This small molecule binds to this protein.
Small molecule (SMILES): O=S1(=O)NCN(C2CC2)c2ccc(F)cc21

Binding-site contacts:
Ligand atom CAH contacts residue PHE533 of chain 1.C at 3.2 Å (hydrophobic).
Ligand atom CAN contacts residue SER761 of chain 1.B at 4.1 Å.
Ligand atom CAG contacts residue SER761 of chain 1.B at 3.7 Å.
Ligand atom CAF contacts residue LYS762 of chain 1.B at 3.7 Å.
Ligand atom FAC contacts residue MET534 of chain 1.B at 4.1 Å.
Ligand atom OAB contacts residue PRO532 of chain 1.B at 4.0 Å.
Ligand atom NAO contacts residue PRO532 of chain 1.C at 3.3 Å (h-bond).
Ligand atom OAB contacts residue LYS531 of chain 1.C at 3.4 Å.
Ligand atom FAC contacts residue 2J91 of chain 1.VA at 3.7 Å.
Ligand atom NAO contacts residue SER761 of chain 1.B at 4.0 Å.
Ligand atom CAN contacts residue GLN786 of chain 1.C at 4.0 Å.
Ligand atom CAH contacts residue GLN786 of chain 1.C at 4.0 Å.
Ligand atom NAJ contacts residue LEU783 of chain 1.C at 3.5 Å.
Ligand atom CAI contacts residue GLN786 of chain 1.C at 3.7 Å.
Ligand atom CAD contacts residue 2J91 of chain 1.VA at 3.8 Å.
Ligand atom CAD contacts residue LYS762 of chain 1.B at 4.1 Å.
Ligand atom CAD contacts residue SER761 of chain 1.B at 4.0 Å.
Ligand atom CAK contacts residue LYS762 of chain 1.B at 3.7 Å.
Ligand atom OAB contacts residue PRO532 of chain 1.C at 4.0 Å.
Ligand atom CAM contacts residue LYS762 of chain 1.B at 4.1 Å.
Ligand atom OAA contacts residue LEU783 of chain 1.C at 3.3 Å.
Ligand atom FAC contacts residue LYS762 of chain 1.B at 3.8 Å.
Ligand atom SAP contacts residue LEU783 of chain 1.C at 3.8 Å.
Ligand atom CAK contacts residue PRO532 of chain 1.B at 4.1 Å (hydrophobic).
Ligand atom CAE contacts residue SER761 of chain 1.B at 3.6 Å.
Ligand atom CAH contacts residue LEU791 of chain 1.C at 3.7 Å (hydrophobic).
Ligand atom OAA contacts residue LYS762 of chain 1.B at 3.9 Å.
Ligand atom OAB contacts residue ILE519 of chain 1.B at 4.1 Å.
Ligand atom NAJ contacts residue PRO532 of chain 1.C at 3.1 Å (h-bond).
Ligand atom CAN contacts residue PHE533 of chain 1.C at 4.1 Å (hydrophobic).
Ligand atom OAA contacts residue ILE519 of chain 1.B at 3.7 Å.
Ligand atom CAN contacts residue PRO532 of chain 1.C at 3.9 Å (hydrophobic).
Ligand atom FAC contacts residue GLY763 of chain 1.B at 3.3 Å.
Ligand atom CAK contacts residue GLY763 of chain 1.B at 3.6 Å.
Ligand atom FAC contacts residue PRO532 of chain 1.B at 3.4 Å.
Ligand atom CAF contacts residue PRO532 of chain 1.B at 3.6 Å (hydrophobic).
Ligand atom CAH contacts residue MET534 of chain 1.C at 4.0 Å (hydrophobic).
Ligand atom CAI contacts residue PRO532 of chain 1.C at 3.4 Å (hydrophobic).
Ligand atom CAL contacts residue PRO532 of chain 1.C at 4.0 Å (hydrophobic).
Ligand atom CAF contacts residue GLY763 of chain 1.B at 3.4 Å.

Sequence of chain 1.B:
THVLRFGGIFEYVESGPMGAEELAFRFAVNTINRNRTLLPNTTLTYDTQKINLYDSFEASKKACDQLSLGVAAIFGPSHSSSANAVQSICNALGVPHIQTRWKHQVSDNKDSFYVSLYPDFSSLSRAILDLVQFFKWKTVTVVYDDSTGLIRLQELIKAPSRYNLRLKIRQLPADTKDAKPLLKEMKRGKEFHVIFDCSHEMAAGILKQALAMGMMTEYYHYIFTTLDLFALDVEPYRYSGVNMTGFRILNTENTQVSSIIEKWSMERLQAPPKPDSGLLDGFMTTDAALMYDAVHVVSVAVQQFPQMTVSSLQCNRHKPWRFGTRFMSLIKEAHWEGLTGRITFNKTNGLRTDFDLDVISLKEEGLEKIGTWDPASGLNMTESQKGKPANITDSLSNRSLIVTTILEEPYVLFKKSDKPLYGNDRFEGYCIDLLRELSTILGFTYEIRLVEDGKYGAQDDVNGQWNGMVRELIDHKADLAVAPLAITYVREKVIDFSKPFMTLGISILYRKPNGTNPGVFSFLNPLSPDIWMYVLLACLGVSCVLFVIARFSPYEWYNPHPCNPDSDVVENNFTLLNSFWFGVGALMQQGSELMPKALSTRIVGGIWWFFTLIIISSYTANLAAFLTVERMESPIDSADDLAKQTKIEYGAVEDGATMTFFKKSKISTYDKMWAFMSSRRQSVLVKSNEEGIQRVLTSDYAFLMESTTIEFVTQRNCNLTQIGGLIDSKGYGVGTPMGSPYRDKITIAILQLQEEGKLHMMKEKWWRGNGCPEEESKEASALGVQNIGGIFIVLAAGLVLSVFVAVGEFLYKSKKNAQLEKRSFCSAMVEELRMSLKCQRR

Sequence of chain 1.C:
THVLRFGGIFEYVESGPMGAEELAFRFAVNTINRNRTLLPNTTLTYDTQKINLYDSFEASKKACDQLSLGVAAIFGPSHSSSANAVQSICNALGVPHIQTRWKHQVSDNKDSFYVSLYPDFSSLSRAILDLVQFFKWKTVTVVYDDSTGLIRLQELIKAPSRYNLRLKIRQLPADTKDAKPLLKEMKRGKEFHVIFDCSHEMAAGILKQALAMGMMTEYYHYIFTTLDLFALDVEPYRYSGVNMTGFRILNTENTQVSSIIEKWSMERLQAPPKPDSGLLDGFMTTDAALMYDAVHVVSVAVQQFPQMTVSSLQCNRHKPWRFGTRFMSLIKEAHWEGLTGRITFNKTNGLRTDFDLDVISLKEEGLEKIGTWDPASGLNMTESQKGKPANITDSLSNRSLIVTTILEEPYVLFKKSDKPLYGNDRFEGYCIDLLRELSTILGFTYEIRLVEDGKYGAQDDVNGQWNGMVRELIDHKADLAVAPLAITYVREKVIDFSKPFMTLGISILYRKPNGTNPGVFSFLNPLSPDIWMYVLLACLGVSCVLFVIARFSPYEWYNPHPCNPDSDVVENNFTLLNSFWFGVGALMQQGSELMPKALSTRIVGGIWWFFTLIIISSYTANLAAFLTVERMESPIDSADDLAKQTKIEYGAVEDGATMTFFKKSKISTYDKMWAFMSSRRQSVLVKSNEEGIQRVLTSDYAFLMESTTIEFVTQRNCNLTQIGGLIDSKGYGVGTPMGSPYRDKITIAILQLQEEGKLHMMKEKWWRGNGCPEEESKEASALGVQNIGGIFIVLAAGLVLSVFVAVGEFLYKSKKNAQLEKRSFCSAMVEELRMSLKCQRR